Binding-site contacts:
Ligand atom O56 contacts residue VAL33 of chain 1.C at 3.8 Å.
Ligand atom C52 contacts residue SER68 of chain 1.C at 3.7 Å.
Ligand atom C53 contacts residue SER68 of chain 1.C at 3.7 Å.
Ligand atom C54 contacts residue TYR138 of chain 1.C at 3.5 Å (hydrophobic).
Ligand atom C42 contacts residue LYS125 of chain 1.C at 3.2 Å.
Ligand atom C55 contacts residue TYR52 of chain 1.C at 3.4 Å (hydrophobic).
Ligand atom C3 contacts residue LYS125 of chain 1.C at 3.9 Å.
Ligand atom C13 contacts residue ILE41 of chain 1.C at 3.6 Å (hydrophobic).
Ligand atom C31 contacts residue TRP79 of chain 1.C at 3.6 Å (hydrophobic).
Ligand atom C50 contacts residue ARG81 of chain 1.C at 3.5 Å.
Ligand atom C54 contacts residue PHE123 of chain 1.C at 3.6 Å (hydrophobic).
Ligand atom C34 contacts residue LYS134 of chain 1.C at 3.8 Å.
Ligand atom O57 contacts residue LYS134 of chain 1.C at 2.6 Å (salt-bridge).
Ligand atom O2 contacts residue LYS134 of chain 1.C at 3.4 Å (salt-bridge).
Ligand atom C5 contacts residue PHE123 of chain 1.C at 3.8 Å (hydrophobic).
Ligand atom O56 contacts residue THR54 of chain 1.C at 2.8 Å (h-bond).
Ligand atom O2 contacts residue TYR106 of chain 1.C at 3.8 Å.
Ligand atom C54 contacts residue LYS134 of chain 1.C at 3.8 Å.
Ligand atom O36 contacts residue LYS134 of chain 1.C at 2.6 Å (salt-bridge).
Ligand atom O56 contacts residue TYR138 of chain 1.C at 2.7 Å (h-bond).
Ligand atom C4 contacts residue TYR106 of chain 1.C at 3.8 Å (hydrophobic).
Ligand atom O44 contacts residue LYS125 of chain 1.C at 2.6 Å (salt-bridge).
Ligand atom N43 contacts residue LYS125 of chain 1.C at 3.2 Å (salt-bridge).
Ligand atom C55 contacts residue LYS134 of chain 1.C at 3.6 Å.
Ligand atom N35 contacts residue LYS134 of chain 1.C at 3.6 Å.
Ligand atom C3 contacts residue LYS134 of chain 1.C at 3.7 Å.
Ligand atom C32 contacts residue SER68 of chain 1.C at 3.8 Å.
Ligand atom C55 contacts residue TYR138 of chain 1.C at 3.3 Å (hydrophobic).
Ligand atom O14 contacts residue ILE41 of chain 1.C at 3.8 Å.
Ligand atom C6 contacts residue TYR132 of chain 1.C at 3.6 Å (hydrophobic).
Ligand atom O57 contacts residue THR136 of chain 1.C at 3.8 Å.
Ligand atom C6 contacts residue PHE133 of chain 1.C at 3.6 Å (hydrophobic).
Ligand atom C32 contacts residue LEU70 of chain 1.C at 3.6 Å (hydrophobic).
Ligand atom C34 contacts residue TYR52 of chain 1.C at 3.7 Å (hydrophobic).
Ligand atom O28 contacts residue LEU70 of chain 1.C at 3.6 Å.
Ligand atom O56 contacts residue TYR52 of chain 1.C at 3.6 Å.
Ligand atom C33 contacts residue SER68 of chain 1.C at 3.5 Å.
Ligand atom O57 contacts residue TYR52 of chain 1.C at 2.5 Å (h-bond).
Ligand atom C5 contacts residue LYS125 of chain 1.C at 3.6 Å.
Ligand atom C55 contacts residue THR54 of chain 1.C at 3.5 Å.

Sequence of chain 1.C:
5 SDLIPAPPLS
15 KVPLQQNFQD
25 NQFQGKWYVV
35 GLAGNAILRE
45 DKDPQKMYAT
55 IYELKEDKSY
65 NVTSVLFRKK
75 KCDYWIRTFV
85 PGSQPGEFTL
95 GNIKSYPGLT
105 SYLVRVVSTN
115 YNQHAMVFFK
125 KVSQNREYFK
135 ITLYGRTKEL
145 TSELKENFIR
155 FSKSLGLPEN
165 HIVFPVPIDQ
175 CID

A protein and the small-molecule ligand that binds it are described below.
Small molecule (SMILES): O=C(O)CCCCCC/C=C\C1O[Fe@]23Oc4ccccc4C4N[C@@H](CO4)C(=O)N[C@@H](CCCCN1O2)C(=O)OCCC(=O)N[C@H]1CCCCN(O3)C1=O